Sequence of chain 1.B:
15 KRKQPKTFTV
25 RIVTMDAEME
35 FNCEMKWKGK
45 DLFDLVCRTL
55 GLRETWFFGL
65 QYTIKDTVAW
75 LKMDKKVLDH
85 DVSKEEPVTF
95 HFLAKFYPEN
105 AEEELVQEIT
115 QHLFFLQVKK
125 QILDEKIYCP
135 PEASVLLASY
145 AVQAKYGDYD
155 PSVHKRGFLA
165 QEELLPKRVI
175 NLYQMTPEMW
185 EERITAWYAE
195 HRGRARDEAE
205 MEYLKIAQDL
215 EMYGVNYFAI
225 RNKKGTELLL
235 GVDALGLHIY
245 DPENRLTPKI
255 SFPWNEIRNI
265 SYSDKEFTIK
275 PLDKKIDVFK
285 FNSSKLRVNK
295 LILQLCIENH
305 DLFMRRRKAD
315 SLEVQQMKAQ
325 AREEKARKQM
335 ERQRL

Binding-site contacts:
Ligand atom O13 contacts residue TRP60 of chain 1.B at 3.8 Å.
Ligand atom O11 contacts residue ARG309 of chain 1.B at 2.9 Å (salt-bridge).
Ligand atom O4 contacts residue TRP60 of chain 1.B at 3.5 Å.
Ligand atom C3 contacts residue TRP60 of chain 1.B at 3.6 Å (hydrophobic).
Ligand atom O12 contacts residue ARG309 of chain 1.B at 4.1 Å.
Ligand atom C3C contacts residue TRP60 of chain 1.B at 3.3 Å (hydrophobic).
Ligand atom O1A contacts residue THR59 of chain 1.B at 3.7 Å.
Ligand atom O1A contacts residue ARG57 of chain 1.B at 3.9 Å.
Ligand atom O6 contacts residue TRP60 of chain 1.B at 4.1 Å.
Ligand atom O52 contacts residue ARG310 of chain 1.B at 3.9 Å.
Ligand atom C4 contacts residue TRP60 of chain 1.B at 4.0 Å (hydrophobic).
Ligand atom C3C contacts residue THR59 of chain 1.B at 2.6 Å.
Ligand atom O51 contacts residue ARG310 of chain 1.B at 4.0 Å.
Ligand atom O12 contacts residue ASP305 of chain 1.B at 3.9 Å.
Ligand atom C1B contacts residue PHE47 of chain 1.B at 3.9 Å (hydrophobic).
Ligand atom O53 contacts residue ARG310 of chain 1.B at 3.5 Å.
Ligand atom C1B contacts residue TRP60 of chain 1.B at 3.9 Å (hydrophobic).
Ligand atom O2C contacts residue TRP60 of chain 1.B at 3.9 Å.
Ligand atom C1A contacts residue TRP60 of chain 1.B at 3.6 Å (hydrophobic).
Ligand atom O2C contacts residue THR59 of chain 1.B at 3.9 Å.
Ligand atom C1 contacts residue TRP60 of chain 1.B at 3.7 Å (hydrophobic).
Ligand atom O1B contacts residue PHE47 of chain 1.B at 3.4 Å.
Ligand atom P1 contacts residue ARG309 of chain 1.B at 4.1 Å.
Ligand atom O1A contacts residue TRP60 of chain 1.B at 3.6 Å.
Ligand atom O2 contacts residue ARG309 of chain 1.B at 3.5 Å (salt-bridge).
Ligand atom O53 contacts residue ARG309 of chain 1.B at 3.9 Å.
Ligand atom C2C contacts residue THR59 of chain 1.B at 3.9 Å.
Ligand atom C5 contacts residue TRP60 of chain 1.B at 3.6 Å (hydrophobic).
Ligand atom O3C contacts residue THR59 of chain 1.B at 3.1 Å (h-bond).
Ligand atom O6 contacts residue ARG309 of chain 1.B at 3.7 Å.
Ligand atom O3C contacts residue TRP60 of chain 1.B at 4.0 Å.
Ligand atom O51 contacts residue ARG309 of chain 1.B at 3.3 Å.
Ligand atom O53 contacts residue LEU306 of chain 1.B at 3.7 Å.
Ligand atom C1A contacts residue THR59 of chain 1.B at 3.1 Å.
Ligand atom C1B contacts residue THR59 of chain 1.B at 3.9 Å.
Ligand atom O1 contacts residue ARG309 of chain 1.B at 3.5 Å.
Ligand atom C6 contacts residue ARG309 of chain 1.B at 3.9 Å.
Ligand atom O6 contacts residue LEU306 of chain 1.B at 3.2 Å.
Ligand atom O1 contacts residue LEU306 of chain 1.B at 3.6 Å.
Ligand atom C1C contacts residue TRP60 of chain 1.B at 3.4 Å (hydrophobic).

A small-molecule ligand and the protein it binds are described below.
Small molecule (SMILES): CCCCCCCC(=O)OC[C@H](COP(=O)(O)O[C@@H]1[C@H](O)[C@H](O)[C@@H](OP(=O)(O)O)[C@H](OP(=O)(O)O)[C@H]1O)OC(=O)CCCCCCC